Sequence of chain 1.D:
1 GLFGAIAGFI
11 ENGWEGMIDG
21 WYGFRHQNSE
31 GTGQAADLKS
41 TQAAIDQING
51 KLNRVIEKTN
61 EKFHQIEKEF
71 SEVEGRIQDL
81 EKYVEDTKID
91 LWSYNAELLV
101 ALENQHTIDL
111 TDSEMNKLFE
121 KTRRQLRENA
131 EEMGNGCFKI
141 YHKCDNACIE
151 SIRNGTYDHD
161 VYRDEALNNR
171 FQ

This small molecule binds to this protein.
Small molecule (SMILES): CC(=O)N[C@@H]1[C@@H](O)[C@H](O)[C@@H](CO)O[C@H]1O

Binding-site contacts:
Ligand atom C4 contacts residue ASN154 of chain 1.D at 4.2 Å.
Ligand atom N2 contacts residue THR156 of chain 1.D at 4.1 Å.
Ligand atom C4 contacts residue GLU150 of chain 1.D at 4.1 Å.
Ligand atom C7 contacts residue THR156 of chain 1.D at 4.1 Å.
Ligand atom O4 contacts residue GLU150 of chain 1.D at 3.9 Å.
Ligand atom C2 contacts residue GLU150 of chain 1.D at 4.5 Å.
Ligand atom C5 contacts residue ASN154 of chain 1.D at 3.7 Å.
Ligand atom O5 contacts residue ASN154 of chain 1.D at 2.5 Å (h-bond).
Ligand atom C8 contacts residue THR156 of chain 1.D at 3.1 Å.
Ligand atom C6 contacts residue GLU150 of chain 1.D at 4.2 Å.
Ligand atom C3 contacts residue ASN154 of chain 1.D at 3.8 Å.
Ligand atom C1 contacts residue ASN154 of chain 1.D at 1.4 Å.
Ligand atom C1 contacts residue GLU150 of chain 1.D at 3.0 Å.
Ligand atom O6 contacts residue GLU150 of chain 1.D at 3.5 Å (salt-bridge).
Ligand atom O7 contacts residue ASN154 of chain 1.D at 3.8 Å.
Ligand atom C7 contacts residue ASN154 of chain 1.D at 3.4 Å.
Ligand atom C5 contacts residue GLU150 of chain 1.D at 3.3 Å.
Ligand atom O4 contacts residue SER151 of chain 1.D at 4.4 Å.
Ligand atom C2 contacts residue ASN154 of chain 1.D at 2.4 Å.
Ligand atom O5 contacts residue GLU150 of chain 1.D at 2.9 Å (salt-bridge).
Ligand atom C8 contacts residue ASN154 of chain 1.D at 3.5 Å.
Ligand atom N2 contacts residue ASN154 of chain 1.D at 2.7 Å (h-bond).